Binding-site contacts:
Ligand atom N27 contacts residue LEU37 of chain 1.B at 3.8 Å.
Ligand atom C20 contacts residue ILE91 of chain 1.B at 3.9 Å (hydrophobic).
Ligand atom C17 contacts residue LEU37 of chain 1.B at 3.7 Å (hydrophobic).
Ligand atom C7 contacts residue GLN38 of chain 1.B at 4.0 Å.
Ligand atom C31 contacts residue ASN85 of chain 1.B at 4.0 Å.
Ligand atom C34 contacts residue ASN85 of chain 1.B at 3.5 Å.
Ligand atom C31 contacts residue TYR84 of chain 1.B at 3.8 Å (hydrophobic).
Ligand atom C35 contacts residue LEU39 of chain 1.B at 3.9 Å (hydrophobic).
Ligand atom N23 contacts residue ILE91 of chain 1.B at 4.0 Å.
Ligand atom C18 contacts residue LEU37 of chain 1.B at 3.4 Å (hydrophobic).
Ligand atom C15 contacts residue LEU37 of chain 1.B at 4.0 Å (hydrophobic).
Ligand atom C36 contacts residue PRO27 of chain 1.B at 4.1 Å (hydrophobic).
Ligand atom C7 contacts residue LYS36 of chain 1.B at 3.7 Å.
Ligand atom C29 contacts residue PRO27 of chain 1.B at 2.9 Å (hydrophobic).
Ligand atom C36 contacts residue PHE28 of chain 1.B at 3.8 Å (hydrophobic).
Ligand atom O37 contacts residue LEU37 of chain 1.B at 4.0 Å.
Ligand atom C21 contacts residue ASN85 of chain 1.B at 3.6 Å.
Ligand atom C31 contacts residue LEU39 of chain 1.B at 3.9 Å (hydrophobic).
Ligand atom O30 contacts residue CYS81 of chain 1.B at 4.0 Å.
Ligand atom C21 contacts residue ILE91 of chain 1.B at 4.1 Å (hydrophobic).
Ligand atom O37 contacts residue TRP26 of chain 1.B at 4.0 Å.
Ligand atom C10 contacts residue GLN38 of chain 1.B at 4.0 Å.
Ligand atom C26 contacts residue PRO27 of chain 1.B at 4.0 Å (hydrophobic).
Ligand atom C34 contacts residue ILE91 of chain 1.B at 3.8 Å (hydrophobic).
Ligand atom C8 contacts residue GLN38 of chain 1.B at 3.8 Å.
Ligand atom C20 contacts residue ASN85 of chain 1.B at 3.8 Å.
Ligand atom C32 contacts residue TYR42 of chain 1.B at 3.8 Å (hydrophobic).
Ligand atom N19 contacts residue TRP26 of chain 1.B at 3.7 Å.
Ligand atom O30 contacts residue ASN85 of chain 1.B at 2.9 Å (h-bond).
Ligand atom N28 contacts residue PRO27 of chain 1.B at 3.2 Å (h-bond).
Ligand atom C32 contacts residue LEU37 of chain 1.B at 4.0 Å (hydrophobic).
Ligand atom C14 contacts residue LEU37 of chain 1.B at 3.7 Å (hydrophobic).
Ligand atom C26 contacts residue LEU37 of chain 1.B at 3.8 Å (hydrophobic).
Ligand atom C13 contacts residue LEU37 of chain 1.B at 3.9 Å (hydrophobic).
Ligand atom C25 contacts residue ILE91 of chain 1.B at 4.0 Å (hydrophobic).
Ligand atom C16 contacts residue LEU37 of chain 1.B at 3.4 Å (hydrophobic).
Ligand atom C31 contacts residue TYR42 of chain 1.B at 4.1 Å (hydrophobic).
Ligand atom N19 contacts residue LEU37 of chain 1.B at 3.9 Å.
Ligand atom C32 contacts residue LEU39 of chain 1.B at 3.5 Å (hydrophobic).
Ligand atom C32 contacts residue VAL32 of chain 1.B at 3.8 Å (hydrophobic).

Sequence of chain 1.B:
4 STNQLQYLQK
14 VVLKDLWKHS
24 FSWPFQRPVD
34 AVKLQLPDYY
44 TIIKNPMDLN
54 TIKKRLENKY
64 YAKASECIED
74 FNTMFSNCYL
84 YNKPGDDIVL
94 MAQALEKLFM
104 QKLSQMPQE

This protein binds this small molecule.
Small molecule (SMILES): CC[C@@H]1C(=O)N(C)c2cnc(Nc3ccc(C(=O)NC4CCC(N5CCN(CC6CC6)CC5)CC4)cc3OC)nc2N1C(C)C